A small-molecule ligand and the protein it binds are described below.
Small molecule (SMILES): CC(=O)N[C@@H]1[C@@H](O)[C@H](O)[C@@H](CO)O[C@H]1O

Sequence of chain 1.C:
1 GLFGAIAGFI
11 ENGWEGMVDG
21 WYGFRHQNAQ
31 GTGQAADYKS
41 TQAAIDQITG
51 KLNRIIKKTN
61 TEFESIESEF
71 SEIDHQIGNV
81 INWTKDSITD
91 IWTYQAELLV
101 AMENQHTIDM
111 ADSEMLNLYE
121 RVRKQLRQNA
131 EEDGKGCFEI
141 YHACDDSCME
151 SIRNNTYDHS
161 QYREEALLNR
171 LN

Sequence of chain 1.D:
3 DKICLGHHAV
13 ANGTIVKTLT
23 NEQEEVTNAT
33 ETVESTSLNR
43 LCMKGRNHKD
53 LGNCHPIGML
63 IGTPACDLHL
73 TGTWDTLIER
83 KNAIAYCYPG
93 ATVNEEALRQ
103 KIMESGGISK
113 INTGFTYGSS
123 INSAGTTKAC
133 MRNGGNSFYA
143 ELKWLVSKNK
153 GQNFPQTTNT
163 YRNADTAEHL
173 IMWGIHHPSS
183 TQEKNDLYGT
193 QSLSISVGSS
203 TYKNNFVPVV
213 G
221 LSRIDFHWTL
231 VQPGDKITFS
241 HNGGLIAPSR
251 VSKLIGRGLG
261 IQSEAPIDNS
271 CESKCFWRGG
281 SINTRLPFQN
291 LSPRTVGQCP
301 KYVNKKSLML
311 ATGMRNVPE

Binding-site contacts:
Ligand atom O7 contacts residue HIS75 of chain 1.C at 4.1 Å.
Ligand atom O7 contacts residue ASN82 of chain 1.C at 4.1 Å.
Ligand atom C4 contacts residue ASN82 of chain 1.C at 4.2 Å.
Ligand atom C3 contacts residue ASN82 of chain 1.C at 3.8 Å.
Ligand atom C8 contacts residue GLY78 of chain 1.C at 4.0 Å.
Ligand atom C2 contacts residue ASN82 of chain 1.C at 2.5 Å.
Ligand atom C2 contacts residue ARG257 of chain 1.D at 4.1 Å.
Ligand atom C8 contacts residue HIS75 of chain 1.C at 3.5 Å.
Ligand atom C1 contacts residue GLU67 of chain 1.C at 4.3 Å.
Ligand atom O7 contacts residue GLU106 of chain 1.D at 3.6 Å (salt-bridge).
Ligand atom C7 contacts residue ASN82 of chain 1.C at 3.8 Å.
Ligand atom N2 contacts residue GLY78 of chain 1.C at 4.4 Å.
Ligand atom C7 contacts residue HIS75 of chain 1.C at 4.3 Å.
Ligand atom O7 contacts residue ASN79 of chain 1.C at 3.0 Å (h-bond).
Ligand atom O7 contacts residue ARG257 of chain 1.D at 3.7 Å.
Ligand atom C1 contacts residue ASN82 of chain 1.C at 1.4 Å.
Ligand atom O3 contacts residue ARG257 of chain 1.D at 3.8 Å.
Ligand atom O5 contacts residue ASN82 of chain 1.C at 2.3 Å (h-bond).
Ligand atom C5 contacts residue ASN82 of chain 1.C at 3.6 Å.
Ligand atom C8 contacts residue ASN79 of chain 1.C at 3.2 Å.
Ligand atom C3 contacts residue ARG257 of chain 1.D at 4.3 Å.
Ligand atom N2 contacts residue ASN82 of chain 1.C at 3.0 Å (h-bond).
Ligand atom C7 contacts residue ASN79 of chain 1.C at 3.3 Å.
Ligand atom N2 contacts residue ASN79 of chain 1.C at 4.4 Å.